Sequence of chain 1.C:
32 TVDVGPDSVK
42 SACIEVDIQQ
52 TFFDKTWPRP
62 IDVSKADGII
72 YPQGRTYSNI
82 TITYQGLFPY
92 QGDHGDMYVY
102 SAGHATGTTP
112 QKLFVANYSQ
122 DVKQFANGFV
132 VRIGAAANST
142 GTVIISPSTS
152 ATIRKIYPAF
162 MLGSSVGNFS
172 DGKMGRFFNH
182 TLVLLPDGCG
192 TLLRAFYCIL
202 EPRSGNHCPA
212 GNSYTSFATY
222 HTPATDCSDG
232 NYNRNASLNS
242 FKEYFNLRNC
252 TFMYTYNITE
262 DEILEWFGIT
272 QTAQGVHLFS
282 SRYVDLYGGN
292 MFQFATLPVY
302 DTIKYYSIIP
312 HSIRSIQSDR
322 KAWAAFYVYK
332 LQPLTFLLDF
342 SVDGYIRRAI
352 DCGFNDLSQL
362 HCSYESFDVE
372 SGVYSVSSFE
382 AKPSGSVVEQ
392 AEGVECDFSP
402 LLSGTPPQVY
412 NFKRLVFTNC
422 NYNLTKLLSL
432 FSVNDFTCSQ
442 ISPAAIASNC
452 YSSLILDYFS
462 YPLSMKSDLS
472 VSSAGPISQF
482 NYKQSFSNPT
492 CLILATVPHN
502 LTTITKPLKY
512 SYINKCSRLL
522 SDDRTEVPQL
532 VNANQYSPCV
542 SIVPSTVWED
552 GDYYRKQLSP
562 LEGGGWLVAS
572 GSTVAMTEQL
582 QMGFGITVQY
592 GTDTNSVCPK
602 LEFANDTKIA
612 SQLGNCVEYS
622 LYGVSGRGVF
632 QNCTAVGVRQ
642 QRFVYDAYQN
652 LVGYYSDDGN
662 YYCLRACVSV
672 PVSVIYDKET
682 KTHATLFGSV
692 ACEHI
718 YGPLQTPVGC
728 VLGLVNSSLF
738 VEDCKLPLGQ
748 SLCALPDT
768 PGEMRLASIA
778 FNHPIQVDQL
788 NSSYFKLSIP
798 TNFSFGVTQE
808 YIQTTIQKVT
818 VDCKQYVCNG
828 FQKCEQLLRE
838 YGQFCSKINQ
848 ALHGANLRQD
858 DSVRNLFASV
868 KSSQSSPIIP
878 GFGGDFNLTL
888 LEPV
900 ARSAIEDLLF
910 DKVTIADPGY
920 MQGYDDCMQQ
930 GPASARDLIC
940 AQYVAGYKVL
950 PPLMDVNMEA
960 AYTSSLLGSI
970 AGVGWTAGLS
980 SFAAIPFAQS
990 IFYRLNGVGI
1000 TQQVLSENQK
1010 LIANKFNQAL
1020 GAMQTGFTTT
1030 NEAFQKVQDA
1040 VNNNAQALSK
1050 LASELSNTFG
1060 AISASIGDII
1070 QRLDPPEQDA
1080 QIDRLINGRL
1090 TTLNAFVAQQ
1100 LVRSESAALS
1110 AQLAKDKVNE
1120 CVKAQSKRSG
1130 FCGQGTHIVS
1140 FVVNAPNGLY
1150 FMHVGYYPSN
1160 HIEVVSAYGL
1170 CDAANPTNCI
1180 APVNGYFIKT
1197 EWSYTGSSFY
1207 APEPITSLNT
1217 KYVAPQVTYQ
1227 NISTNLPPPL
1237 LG

The protein below binds the small molecule below.
Small molecule (SMILES): CC(=O)N[C@H]1[C@H](O[C@H]2[C@H](O)[C@@H](NC(C)=O)CO[C@@H]2CO)O[C@H](CO)[C@@H](O[C@@H]2O[C@H](CO)[C@@H](O)[C@H](O[C@H]3O[C@H](CO)[C@@H](O)[C@H](O)[C@@H]3O)[C@@H]2O)[C@@H]1O

Sequence of chain 1.A:
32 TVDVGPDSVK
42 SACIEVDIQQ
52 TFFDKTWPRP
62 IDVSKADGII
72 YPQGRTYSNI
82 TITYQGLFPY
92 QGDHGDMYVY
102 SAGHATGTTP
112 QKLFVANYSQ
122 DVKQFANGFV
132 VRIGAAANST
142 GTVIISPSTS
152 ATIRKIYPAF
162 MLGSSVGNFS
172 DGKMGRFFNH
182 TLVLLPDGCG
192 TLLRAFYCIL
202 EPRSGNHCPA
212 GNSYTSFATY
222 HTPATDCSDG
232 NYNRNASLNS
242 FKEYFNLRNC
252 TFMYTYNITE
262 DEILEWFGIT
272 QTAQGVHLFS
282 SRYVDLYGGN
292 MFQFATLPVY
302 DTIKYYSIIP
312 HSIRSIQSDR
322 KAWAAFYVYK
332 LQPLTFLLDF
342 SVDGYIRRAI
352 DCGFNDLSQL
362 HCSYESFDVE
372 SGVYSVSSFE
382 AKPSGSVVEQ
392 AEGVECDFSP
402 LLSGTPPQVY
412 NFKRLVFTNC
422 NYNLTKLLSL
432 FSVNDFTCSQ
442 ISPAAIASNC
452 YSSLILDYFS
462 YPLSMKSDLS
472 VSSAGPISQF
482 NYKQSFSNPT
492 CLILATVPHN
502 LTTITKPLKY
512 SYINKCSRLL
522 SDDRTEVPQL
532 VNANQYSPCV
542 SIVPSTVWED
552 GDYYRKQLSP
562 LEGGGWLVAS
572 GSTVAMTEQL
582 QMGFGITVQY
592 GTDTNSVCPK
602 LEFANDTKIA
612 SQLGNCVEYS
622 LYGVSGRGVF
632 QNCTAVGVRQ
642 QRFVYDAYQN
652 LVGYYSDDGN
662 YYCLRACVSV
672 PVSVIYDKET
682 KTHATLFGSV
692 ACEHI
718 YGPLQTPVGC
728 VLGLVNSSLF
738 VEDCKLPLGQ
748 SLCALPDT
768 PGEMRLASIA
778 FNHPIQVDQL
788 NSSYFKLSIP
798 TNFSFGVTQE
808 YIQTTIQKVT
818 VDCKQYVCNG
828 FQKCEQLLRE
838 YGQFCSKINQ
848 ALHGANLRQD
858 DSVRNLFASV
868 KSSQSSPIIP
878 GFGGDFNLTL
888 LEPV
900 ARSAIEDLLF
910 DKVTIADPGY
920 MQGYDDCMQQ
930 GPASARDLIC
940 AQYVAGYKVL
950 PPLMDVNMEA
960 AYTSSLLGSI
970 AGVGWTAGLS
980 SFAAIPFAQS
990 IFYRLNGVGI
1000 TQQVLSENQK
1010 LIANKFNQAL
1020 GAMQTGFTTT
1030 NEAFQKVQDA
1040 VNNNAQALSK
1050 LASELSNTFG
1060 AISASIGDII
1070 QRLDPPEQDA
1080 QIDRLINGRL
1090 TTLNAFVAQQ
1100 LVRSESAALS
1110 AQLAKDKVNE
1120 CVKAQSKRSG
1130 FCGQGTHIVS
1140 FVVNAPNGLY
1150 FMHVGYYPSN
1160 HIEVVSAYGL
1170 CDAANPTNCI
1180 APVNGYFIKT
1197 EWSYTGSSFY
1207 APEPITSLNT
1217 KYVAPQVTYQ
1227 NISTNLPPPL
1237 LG

Binding-site contacts:
Ligand atom C3 contacts residue GLN1222 of chain 1.A at 4.3 Å.
Ligand atom C8 contacts residue PRO1221 of chain 1.A at 3.5 Å (hydrophobic).
Ligand atom C7 contacts residue ASN1227 of chain 1.A at 3.9 Å.
Ligand atom O7 contacts residue VAL1223 of chain 1.A at 3.5 Å (h-bond).
Ligand atom C6 contacts residue PRO1175 of chain 1.A at 4.5 Å (hydrophobic).
Ligand atom C3 contacts residue TYR1225 of chain 1.A at 4.3 Å (hydrophobic).
Ligand atom O7 contacts residue GLN1222 of chain 1.A at 4.0 Å.
Ligand atom O4 contacts residue VAL1223 of chain 1.A at 3.7 Å.
Ligand atom C8 contacts residue GLN1226 of chain 1.A at 3.7 Å.
Ligand atom C4 contacts residue ASN1227 of chain 1.A at 4.4 Å.
Ligand atom O3 contacts residue VAL1223 of chain 1.A at 3.4 Å (h-bond).
Ligand atom O4 contacts residue GLN1222 of chain 1.A at 4.4 Å.
Ligand atom C7 contacts residue GLN1222 of chain 1.A at 4.3 Å.
Ligand atom N2 contacts residue GLN1226 of chain 1.A at 4.4 Å.
Ligand atom N2 contacts residue VAL1223 of chain 1.A at 4.2 Å.
Ligand atom C8 contacts residue TYR1225 of chain 1.A at 3.4 Å (hydrophobic).
Ligand atom N2 contacts residue ASN1227 of chain 1.A at 3.0 Å (h-bond).
Ligand atom C2 contacts residue VAL1223 of chain 1.A at 4.3 Å (hydrophobic).
Ligand atom O5 contacts residue VAL1223 of chain 1.A at 3.9 Å.
Ligand atom C1 contacts residue VAL1223 of chain 1.A at 4.3 Å (hydrophobic).
Ligand atom C1 contacts residue ASN1227 of chain 1.A at 1.5 Å.
Ligand atom C3 contacts residue ASN1227 of chain 1.A at 3.9 Å.
Ligand atom N2 contacts residue TYR1225 of chain 1.A at 2.8 Å (h-bond).
Ligand atom O4 contacts residue GLU1006 of chain 1.C at 3.9 Å.
Ligand atom C7 contacts residue PRO1221 of chain 1.A at 4.5 Å (hydrophobic).
Ligand atom C8 contacts residue SER790 of chain 1.A at 3.7 Å.
Ligand atom C2 contacts residue TYR1225 of chain 1.A at 3.8 Å (hydrophobic).
Ligand atom O5 contacts residue ASN1227 of chain 1.A at 2.5 Å (h-bond).
Ligand atom C8 contacts residue GLN1222 of chain 1.A at 4.2 Å.
Ligand atom C1 contacts residue TYR1225 of chain 1.A at 3.8 Å (hydrophobic).
Ligand atom O7 contacts residue PRO1221 of chain 1.A at 4.4 Å.
Ligand atom C7 contacts residue VAL1223 of chain 1.A at 4.2 Å (hydrophobic).
Ligand atom C5 contacts residue ASN1227 of chain 1.A at 3.8 Å.
Ligand atom C7 contacts residue TYR1225 of chain 1.A at 3.5 Å (hydrophobic).
Ligand atom C2 contacts residue ASN1227 of chain 1.A at 2.6 Å.
Ligand atom C3 contacts residue VAL1223 of chain 1.A at 3.8 Å (hydrophobic).
Ligand atom O3 contacts residue GLU1006 of chain 1.C at 3.8 Å.
Ligand atom O7 contacts residue ASN1227 of chain 1.A at 3.8 Å.